Sequence of chain 1.A:
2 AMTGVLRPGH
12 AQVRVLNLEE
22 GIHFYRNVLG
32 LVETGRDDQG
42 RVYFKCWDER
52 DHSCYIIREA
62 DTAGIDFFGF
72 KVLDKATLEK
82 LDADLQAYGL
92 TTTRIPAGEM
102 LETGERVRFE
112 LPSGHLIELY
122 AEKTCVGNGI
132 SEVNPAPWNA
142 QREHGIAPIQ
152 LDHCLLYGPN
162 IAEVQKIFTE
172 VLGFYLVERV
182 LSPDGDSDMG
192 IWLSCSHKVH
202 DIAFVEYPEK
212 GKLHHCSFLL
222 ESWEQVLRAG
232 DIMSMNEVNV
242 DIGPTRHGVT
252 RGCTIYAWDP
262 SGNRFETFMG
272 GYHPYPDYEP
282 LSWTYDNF

A small-molecule ligand and the protein it binds are described below.
Small molecule (SMILES): Cc1ccc(O)c(O)c1

Binding-site contacts:
Ligand atom C3 contacts residue HIS248 of chain 1.A at 3.8 Å.
Ligand atom C contacts residue VAL250 of chain 1.A at 3.4 Å (hydrophobic).
Ligand atom C1 contacts residue HIS248 of chain 1.A at 4.2 Å.
Ligand atom O3 contacts residue FE1 of chain 1.E at 2.0 Å.
Ligand atom C2 contacts residue LEU156 of chain 1.A at 4.0 Å (hydrophobic).
Ligand atom O3 contacts residue GLU267 of chain 1.A at 3.9 Å.
Ligand atom O4 contacts residue THR251 of chain 1.A at 4.0 Å.
Ligand atom C6 contacts residue THR251 of chain 1.A at 4.0 Å.
Ligand atom C4 contacts residue HIS201 of chain 1.A at 3.5 Å.
Ligand atom O4 contacts residue HIS201 of chain 1.A at 3.0 Å (h-bond).
Ligand atom C5 contacts residue VAL250 of chain 1.A at 3.9 Å (hydrophobic).
Ligand atom C3 contacts residue TYR257 of chain 1.A at 3.4 Å (hydrophobic).
Ligand atom C5 contacts residue THR251 of chain 1.A at 3.4 Å.
Ligand atom C5 contacts residue HIS248 of chain 1.A at 3.7 Å.
Ligand atom C5 contacts residue TRP193 of chain 1.A at 3.6 Å (hydrophobic).
Ligand atom C6 contacts residue HIS248 of chain 1.A at 4.0 Å.
Ligand atom C2 contacts residue HIS248 of chain 1.A at 4.1 Å.
Ligand atom O3 contacts residue HIS248 of chain 1.A at 4.1 Å.
Ligand atom C1 contacts residue TRP193 of chain 1.A at 3.0 Å (hydrophobic).
Ligand atom C contacts residue PHE289 of chain 1.A at 4.0 Å (hydrophobic).
Ligand atom C3 contacts residue TRP193 of chain 1.A at 3.8 Å (hydrophobic).
Ligand atom O4 contacts residue HIS248 of chain 1.A at 3.6 Å (h-bond).
Ligand atom C1 contacts residue VAL250 of chain 1.A at 3.5 Å (hydrophobic).
Ligand atom C4 contacts residue FE1 of chain 1.E at 3.4 Å.
Ligand atom C6 contacts residue TRP193 of chain 1.A at 3.1 Å (hydrophobic).
Ligand atom C6 contacts residue VAL250 of chain 1.A at 2.9 Å (hydrophobic).
Ligand atom O3 contacts residue HIS216 of chain 1.A at 3.0 Å.
Ligand atom C4 contacts residue HIS248 of chain 1.A at 3.5 Å.
Ligand atom O4 contacts residue GLU267 of chain 1.A at 3.5 Å (salt-bridge).
Ligand atom O4 contacts residue HIS154 of chain 1.A at 3.6 Å (h-bond).
Ligand atom C3 contacts residue HIS201 of chain 1.A at 4.1 Å.
Ligand atom C2 contacts residue TRP193 of chain 1.A at 3.4 Å (hydrophobic).
Ligand atom C contacts residue TRP193 of chain 1.A at 2.6 Å (hydrophobic).
Ligand atom C4 contacts residue TRP193 of chain 1.A at 3.9 Å (hydrophobic).
Ligand atom O4 contacts residue FE1 of chain 1.E at 2.9 Å.
Ligand atom C2 contacts residue TYR257 of chain 1.A at 3.5 Å (hydrophobic).
Ligand atom C5 contacts residue HIS201 of chain 1.A at 4.0 Å.
Ligand atom O3 contacts residue TYR257 of chain 1.A at 3.0 Å (h-bond).
Ligand atom O3 contacts residue HIS154 of chain 1.A at 3.7 Å.
Ligand atom C3 contacts residue FE1 of chain 1.E at 3.1 Å.